This protein binds this small molecule.
Small molecule (SMILES): CCN1CCN(C(=O)c2ccc(Cn3nc(C)cc3C)cc2)CC1

Sequence of chain 1.A:
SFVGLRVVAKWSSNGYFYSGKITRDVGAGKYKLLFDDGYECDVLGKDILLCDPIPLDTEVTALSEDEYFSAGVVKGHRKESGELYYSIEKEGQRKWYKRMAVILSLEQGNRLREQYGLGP

Binding-site contacts:
Ligand atom C6 contacts residue TRP14 of chain 1.A at 3.6 Å (hydrophobic).
Ligand atom C3 contacts residue TRP14 of chain 1.A at 4.0 Å (hydrophobic).
Ligand atom C contacts residue PHE38 of chain 1.A at 3.5 Å (hydrophobic).
Ligand atom C1 contacts residue TRP14 of chain 1.A at 3.7 Å (hydrophobic).
Ligand atom C16 contacts residue ILE106 of chain 1.A at 3.8 Å (hydrophobic).
Ligand atom C5 contacts residue TRP14 of chain 1.A at 3.7 Å (hydrophobic).
Ligand atom N1 contacts residue ASP40 of chain 1.A at 4.1 Å.
Ligand atom C10 contacts residue ASN17 of chain 1.A at 4.0 Å.
Ligand atom C5 contacts residue ASP40 of chain 1.A at 3.2 Å.
Ligand atom C2 contacts residue TRP14 of chain 1.A at 3.5 Å (hydrophobic).
Ligand atom C2 contacts residue ASP40 of chain 1.A at 3.4 Å.
Ligand atom C7 contacts residue TRP14 of chain 1.A at 3.7 Å (hydrophobic).
Ligand atom N3 contacts residue ASN17 of chain 1.A at 3.8 Å.
Ligand atom C2 contacts residue TYR21 of chain 1.A at 3.5 Å (hydrophobic).
Ligand atom C14 contacts residue TYR19 of chain 1.A at 3.7 Å (hydrophobic).
Ligand atom C18 contacts residue TRP14 of chain 1.A at 3.4 Å (hydrophobic).
Ligand atom C3 contacts residue ASP40 of chain 1.A at 3.6 Å.
Ligand atom C15 contacts residue PHE72 of chain 1.A at 4.1 Å (hydrophobic).
Ligand atom C17 contacts residue ASN17 of chain 1.A at 4.0 Å.
Ligand atom C13 contacts residue ASN17 of chain 1.A at 3.7 Å.
Ligand atom C1 contacts residue TYR42 of chain 1.A at 4.0 Å (hydrophobic).
Ligand atom C15 contacts residue TYR19 of chain 1.A at 4.1 Å (hydrophobic).
Ligand atom C contacts residue TYR21 of chain 1.A at 3.5 Å (hydrophobic).
Ligand atom C contacts residue TRP14 of chain 1.A at 3.9 Å (hydrophobic).
Ligand atom O contacts residue TYR42 of chain 1.A at 4.1 Å.
Ligand atom C3 contacts residue TYR21 of chain 1.A at 3.8 Å (hydrophobic).
Ligand atom C4 contacts residue ASP40 of chain 1.A at 3.4 Å.
Ligand atom N1 contacts residue TRP14 of chain 1.A at 3.8 Å.
Ligand atom C contacts residue ASP40 of chain 1.A at 3.7 Å.
Ligand atom C14 contacts residue ASN17 of chain 1.A at 3.5 Å.
Ligand atom C4 contacts residue TYR42 of chain 1.A at 3.6 Å (hydrophobic).
Ligand atom C16 contacts residue TYR19 of chain 1.A at 3.6 Å (hydrophobic).
Ligand atom N contacts residue ASP40 of chain 1.A at 2.5 Å (salt-bridge).
Ligand atom N2 contacts residue ASN17 of chain 1.A at 3.7 Å.
Ligand atom C15 contacts residue ASN17 of chain 1.A at 3.7 Å.
Ligand atom C1 contacts residue ASP40 of chain 1.A at 3.3 Å.
Ligand atom C12 contacts residue ASN17 of chain 1.A at 3.5 Å.
Ligand atom C5 contacts residue TYR42 of chain 1.A at 3.4 Å (hydrophobic).
Ligand atom O contacts residue TRP14 of chain 1.A at 3.7 Å.
Ligand atom C16 contacts residue PHE72 of chain 1.A at 3.9 Å (hydrophobic).